Sequence of chain 1.E:
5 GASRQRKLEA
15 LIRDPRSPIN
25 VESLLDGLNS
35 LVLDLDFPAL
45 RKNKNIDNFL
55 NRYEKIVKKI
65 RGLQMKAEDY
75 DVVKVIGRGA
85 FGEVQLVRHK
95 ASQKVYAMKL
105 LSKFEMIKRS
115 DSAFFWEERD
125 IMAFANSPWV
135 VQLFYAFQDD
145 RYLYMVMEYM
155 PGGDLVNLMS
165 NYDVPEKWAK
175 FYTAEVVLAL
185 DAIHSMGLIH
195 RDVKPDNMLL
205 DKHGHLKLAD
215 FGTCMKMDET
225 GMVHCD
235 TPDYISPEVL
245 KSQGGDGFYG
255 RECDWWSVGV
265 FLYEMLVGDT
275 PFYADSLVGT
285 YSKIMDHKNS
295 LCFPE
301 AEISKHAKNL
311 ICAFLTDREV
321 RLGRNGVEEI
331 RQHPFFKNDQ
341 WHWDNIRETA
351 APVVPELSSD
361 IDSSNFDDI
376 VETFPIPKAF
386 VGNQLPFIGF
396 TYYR

Binding-site contacts:
Ligand atom C7 contacts residue LYS103 of chain 1.E at 3.8 Å.
Ligand atom C12 contacts residue LEU203 of chain 1.E at 3.8 Å (hydrophobic).
Ligand atom O3 contacts residue LYS103 of chain 1.E at 2.8 Å (salt-bridge).
Ligand atom C6 contacts residue LYS103 of chain 1.E at 3.8 Å.
Ligand atom C7 contacts residue GLY83 of chain 1.E at 3.7 Å.
Ligand atom C11 contacts residue LEU203 of chain 1.E at 3.7 Å (hydrophobic).
Ligand atom C9 contacts residue GLU152 of chain 1.E at 3.1 Å.
Ligand atom C1 contacts residue GLY83 of chain 1.E at 3.6 Å.
Ligand atom O1 contacts residue PHE85 of chain 1.E at 3.4 Å (h-bond).
Ligand atom C8 contacts residue MES1 of chain 1.R at 3.1 Å.
Ligand atom C7 contacts residue GLY86 of chain 1.E at 3.6 Å.
Ligand atom C21 contacts residue LYS103 of chain 1.E at 3.9 Å.
Ligand atom C4 contacts residue ARG82 of chain 1.E at 3.9 Å.
Ligand atom C13 contacts residue PHE366 of chain 1.E at 3.8 Å (hydrophobic).
Ligand atom N2 contacts residue ALA101 of chain 1.E at 3.7 Å.
Ligand atom C21 contacts residue ASP214 of chain 1.E at 3.8 Å.
Ligand atom C6 contacts residue GLY86 of chain 1.E at 3.7 Å.
Ligand atom C19 contacts residue VAL88 of chain 1.E at 3.7 Å (hydrophobic).
Ligand atom O3 contacts residue ASP214 of chain 1.E at 3.3 Å.
Ligand atom C6 contacts residue GLY83 of chain 1.E at 3.7 Å.
Ligand atom C17 contacts residue MET151 of chain 1.E at 3.8 Å (hydrophobic).
Ligand atom O1 contacts residue ALA84 of chain 1.E at 3.7 Å.
Ligand atom C3 contacts residue GLY83 of chain 1.E at 3.6 Å.
Ligand atom C9 contacts residue MET154 of chain 1.E at 3.6 Å (hydrophobic).
Ligand atom C7 contacts residue GLU87 of chain 1.E at 3.9 Å.
Ligand atom C20 contacts residue VAL88 of chain 1.E at 3.6 Å (hydrophobic).
Ligand atom C9 contacts residue ALA101 of chain 1.E at 3.5 Å (hydrophobic).
Ligand atom C3 contacts residue LYS103 of chain 1.E at 3.9 Å.
Ligand atom N2 contacts residue MET154 of chain 1.E at 2.9 Å (h-bond).
Ligand atom C16 contacts residue ILE80 of chain 1.E at 3.8 Å (hydrophobic).
Ligand atom C4 contacts residue GLY83 of chain 1.E at 3.7 Å.
Ligand atom C2 contacts residue GLY83 of chain 1.E at 3.8 Å.
Ligand atom C4 contacts residue LYS103 of chain 1.E at 3.9 Å.
Ligand atom C1 contacts residue LYS103 of chain 1.E at 3.8 Å.
Ligand atom N2 contacts residue TYR153 of chain 1.E at 3.6 Å.
Ligand atom C10 contacts residue ALA101 of chain 1.E at 3.7 Å (hydrophobic).
Ligand atom C5 contacts residue ASP214 of chain 1.E at 3.4 Å.
Ligand atom C13 contacts residue MET154 of chain 1.E at 3.8 Å (hydrophobic).
Ligand atom C16 contacts residue PHE366 of chain 1.E at 3.7 Å (hydrophobic).
Ligand atom N2 contacts residue GLU152 of chain 1.E at 3.7 Å.

This protein binds this small molecule.
Small molecule (SMILES): COc1cccc(CNC(=O)c2ccc3c(c2)OCc2cnccc2-3)c1